The small molecule below binds the protein below.
Small molecule (SMILES): CC(C)(C)C(=O)N[C@@H](C(=O)NO)c1ccc(-c2ccc(CO)cc2)cc1

Binding-site contacts:
Ligand atom C09 contacts residue ZN1 of chain 1.FA at 3.6 Å.
Ligand atom O12 contacts residue ASP375 of chain 1.D at 3.1 Å (salt-bridge).
Ligand atom O11 contacts residue GLY378 of chain 1.D at 3.6 Å.
Ligand atom O22 contacts residue PHE499 of chain 1.D at 3.8 Å.
Ligand atom O11 contacts residue ASP295 of chain 1.D at 3.4 Å (salt-bridge).
Ligand atom O11 contacts residue ZN1 of chain 1.FA at 2.1 Å.
Ligand atom C18 contacts residue ALA493 of chain 1.D at 3.7 Å (hydrophobic).
Ligand atom N10 contacts residue ZN1 of chain 1.FA at 3.0 Å.
Ligand atom C09 contacts residue ASP375 of chain 1.D at 3.2 Å.
Ligand atom O12 contacts residue ZN1 of chain 1.GA at 2.1 Å.
Ligand atom C09 contacts residue LEU403 of chain 1.D at 3.6 Å (hydrophobic).
Ligand atom O12 contacts residue ZN1 of chain 1.FA at 3.4 Å.
Ligand atom O11 contacts residue CO31 of chain 1.EA at 2.7 Å (h-bond).
Ligand atom O11 contacts residue GLU377 of chain 1.D at 2.8 Å (salt-bridge).
Ligand atom C16 contacts residue GLY405 of chain 1.D at 3.6 Å.
Ligand atom C15 contacts residue GLY405 of chain 1.D at 3.8 Å.
Ligand atom C13 contacts residue GLY405 of chain 1.D at 3.5 Å.
Ligand atom C25 contacts residue GLY405 of chain 1.D at 3.6 Å.
Ligand atom N10 contacts residue ASP375 of chain 1.D at 3.1 Å (salt-bridge).
Ligand atom C19 contacts residue LEU408 of chain 1.D at 3.5 Å (hydrophobic).
Ligand atom O12 contacts residue LYS302 of chain 1.D at 3.1 Å (salt-bridge).
Ligand atom O01 contacts residue GLY405 of chain 1.D at 3.2 Å (h-bond).
Ligand atom N10 contacts residue LEU403 of chain 1.D at 3.1 Å (h-bond).
Ligand atom C26 contacts residue GLY405 of chain 1.D at 3.7 Å.
Ligand atom C21 contacts residue PHE499 of chain 1.D at 3.4 Å (hydrophobic).
Ligand atom C09 contacts residue ASP295 of chain 1.D at 3.8 Å.
Ligand atom O11 contacts residue ZN1 of chain 1.GA at 2.4 Å.
Ligand atom C14 contacts residue GLY405 of chain 1.D at 3.5 Å.
Ligand atom C19 contacts residue ALA493 of chain 1.D at 3.8 Å (hydrophobic).
Ligand atom O22 contacts residue LEU408 of chain 1.D at 3.2 Å.
Ligand atom N10 contacts residue ZN1 of chain 1.GA at 2.9 Å.
Ligand atom N10 contacts residue LYS290 of chain 1.D at 3.5 Å (salt-bridge).
Ligand atom C20 contacts residue LEU408 of chain 1.D at 3.7 Å (hydrophobic).
Ligand atom C08 contacts residue LEU403 of chain 1.D at 3.2 Å (hydrophobic).
Ligand atom C09 contacts residue ZN1 of chain 1.GA at 2.8 Å.
Ligand atom O01 contacts residue THR404 of chain 1.D at 3.4 Å.
Ligand atom O11 contacts residue ASP375 of chain 1.D at 3.0 Å (salt-bridge).
Ligand atom O11 contacts residue LYS290 of chain 1.D at 3.0 Å (salt-bridge).
Ligand atom N10 contacts residue CO31 of chain 1.EA at 2.6 Å (h-bond).
Ligand atom O12 contacts residue ASP295 of chain 1.D at 2.9 Å (salt-bridge).

Sequence of chain 1.D:
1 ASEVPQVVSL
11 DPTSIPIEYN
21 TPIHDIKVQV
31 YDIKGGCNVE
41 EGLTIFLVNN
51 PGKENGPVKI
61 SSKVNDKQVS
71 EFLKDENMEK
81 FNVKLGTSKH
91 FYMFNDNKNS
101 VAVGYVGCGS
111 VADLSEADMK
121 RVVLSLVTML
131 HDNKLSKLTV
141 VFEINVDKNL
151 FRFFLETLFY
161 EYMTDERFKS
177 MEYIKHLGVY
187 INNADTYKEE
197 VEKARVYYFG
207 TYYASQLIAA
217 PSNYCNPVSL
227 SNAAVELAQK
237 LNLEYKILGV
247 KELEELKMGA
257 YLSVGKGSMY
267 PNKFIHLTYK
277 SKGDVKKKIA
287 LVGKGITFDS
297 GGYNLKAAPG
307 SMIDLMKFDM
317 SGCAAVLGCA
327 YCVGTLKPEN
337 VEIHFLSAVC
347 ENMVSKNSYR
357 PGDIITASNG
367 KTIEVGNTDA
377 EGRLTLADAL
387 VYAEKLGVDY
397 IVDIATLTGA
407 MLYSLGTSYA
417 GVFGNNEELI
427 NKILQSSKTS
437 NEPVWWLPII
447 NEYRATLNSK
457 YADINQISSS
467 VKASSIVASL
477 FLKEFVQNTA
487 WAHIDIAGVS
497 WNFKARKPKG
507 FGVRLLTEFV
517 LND